Sequence of chain 2.H:
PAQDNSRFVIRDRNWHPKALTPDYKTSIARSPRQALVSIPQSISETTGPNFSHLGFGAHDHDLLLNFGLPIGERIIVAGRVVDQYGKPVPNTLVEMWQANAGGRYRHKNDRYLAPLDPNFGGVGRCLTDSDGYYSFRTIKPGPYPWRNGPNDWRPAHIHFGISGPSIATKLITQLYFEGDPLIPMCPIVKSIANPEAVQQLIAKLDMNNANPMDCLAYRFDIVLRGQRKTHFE

The small molecule below binds the protein below.
Small molecule (SMILES): O=C(O)Cc1ccc(O)c(O)c1

Binding-site contacts:
Ligand atom C5 contacts residue FE1 of chain 2.V at 3.9 Å.
Ligand atom C8 contacts residue TYR24 of chain 2.H at 3.4 Å (hydrophobic).
Ligand atom C2 contacts residue ILE191 of chain 2.H at 3.6 Å (hydrophobic).
Ligand atom C8 contacts residue PRO15 of chain 2.G at 4.0 Å (hydrophobic).
Ligand atom C3 contacts residue FE1 of chain 2.V at 2.6 Å.
Ligand atom O3 contacts residue FE1 of chain 2.V at 1.9 Å.
Ligand atom O4 contacts residue FE1 of chain 2.V at 1.8 Å.
Ligand atom C8 contacts residue TRP149 of chain 2.H at 3.5 Å (hydrophobic).
Ligand atom C4 contacts residue TYR108 of chain 2.H at 3.8 Å (hydrophobic).
Ligand atom C6 contacts residue PRO15 of chain 2.G at 3.7 Å (hydrophobic).
Ligand atom O3 contacts residue TYR108 of chain 2.H at 3.9 Å.
Ligand atom O3 contacts residue HIS160 of chain 2.H at 3.0 Å (h-bond).
Ligand atom C2 contacts residue FE1 of chain 2.V at 4.0 Å.
Ligand atom C2 contacts residue ARG157 of chain 2.H at 3.4 Å.
Ligand atom O4 contacts residue TYR108 of chain 2.H at 2.6 Å (h-bond).
Ligand atom O4 contacts residue TYR16 of chain 2.G at 3.6 Å.
Ligand atom C1 contacts residue PRO15 of chain 2.G at 4.0 Å (hydrophobic).
Ligand atom C1 contacts residue ILE191 of chain 2.H at 3.8 Å (hydrophobic).
Ligand atom C3 contacts residue HIS160 of chain 2.H at 3.9 Å.
Ligand atom O1 contacts residue ILE191 of chain 2.H at 4.0 Å.
Ligand atom O2 contacts residue TRP149 of chain 2.H at 3.4 Å.
Ligand atom O1 contacts residue TYR24 of chain 2.H at 2.2 Å (h-bond).
Ligand atom C4 contacts residue FE1 of chain 2.V at 2.6 Å.
Ligand atom O4 contacts residue HIS160 of chain 2.H at 3.8 Å.
Ligand atom O2 contacts residue ARG133 of chain 2.G at 4.0 Å.
Ligand atom C3 contacts residue ARG157 of chain 2.H at 3.5 Å.
Ligand atom C5 contacts residue TYR16 of chain 2.G at 3.8 Å (hydrophobic).
Ligand atom C5 contacts residue PRO15 of chain 2.G at 3.8 Å (hydrophobic).
Ligand atom C1 contacts residue ARG157 of chain 2.H at 3.9 Å.
Ligand atom C4 contacts residue PRO15 of chain 2.G at 4.0 Å (hydrophobic).
Ligand atom O3 contacts residue GLN177 of chain 2.H at 3.9 Å.
Ligand atom O3 contacts residue HIS162 of chain 2.H at 2.5 Å.
Ligand atom C7 contacts residue ILE191 of chain 2.H at 3.1 Å (hydrophobic).
Ligand atom C3 contacts residue HIS162 of chain 2.H at 3.8 Å.
Ligand atom O3 contacts residue ARG157 of chain 2.H at 3.1 Å (salt-bridge).
Ligand atom O1 contacts residue ARG133 of chain 2.G at 3.7 Å.
Ligand atom C7 contacts residue TRP149 of chain 2.H at 3.2 Å (hydrophobic).
Ligand atom C5 contacts residue TYR147 of chain 2.H at 3.8 Å (hydrophobic).
Ligand atom O4 contacts residue HIS162 of chain 2.H at 3.5 Å (h-bond).
Ligand atom O1 contacts residue PRO15 of chain 2.G at 4.0 Å.

Sequence of chain 2.G:
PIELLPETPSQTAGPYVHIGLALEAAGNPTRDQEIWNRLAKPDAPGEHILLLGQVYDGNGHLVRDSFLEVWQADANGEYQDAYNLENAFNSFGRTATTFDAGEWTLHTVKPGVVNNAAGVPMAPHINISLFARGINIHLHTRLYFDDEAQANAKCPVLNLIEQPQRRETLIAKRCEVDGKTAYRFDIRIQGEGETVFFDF